A small-molecule ligand and the protein it binds are described below.
Small molecule (SMILES): O=[N+]([O-])c1ccc(OS(=O)(=O)O)cc1

Sequence of chain 2.A:
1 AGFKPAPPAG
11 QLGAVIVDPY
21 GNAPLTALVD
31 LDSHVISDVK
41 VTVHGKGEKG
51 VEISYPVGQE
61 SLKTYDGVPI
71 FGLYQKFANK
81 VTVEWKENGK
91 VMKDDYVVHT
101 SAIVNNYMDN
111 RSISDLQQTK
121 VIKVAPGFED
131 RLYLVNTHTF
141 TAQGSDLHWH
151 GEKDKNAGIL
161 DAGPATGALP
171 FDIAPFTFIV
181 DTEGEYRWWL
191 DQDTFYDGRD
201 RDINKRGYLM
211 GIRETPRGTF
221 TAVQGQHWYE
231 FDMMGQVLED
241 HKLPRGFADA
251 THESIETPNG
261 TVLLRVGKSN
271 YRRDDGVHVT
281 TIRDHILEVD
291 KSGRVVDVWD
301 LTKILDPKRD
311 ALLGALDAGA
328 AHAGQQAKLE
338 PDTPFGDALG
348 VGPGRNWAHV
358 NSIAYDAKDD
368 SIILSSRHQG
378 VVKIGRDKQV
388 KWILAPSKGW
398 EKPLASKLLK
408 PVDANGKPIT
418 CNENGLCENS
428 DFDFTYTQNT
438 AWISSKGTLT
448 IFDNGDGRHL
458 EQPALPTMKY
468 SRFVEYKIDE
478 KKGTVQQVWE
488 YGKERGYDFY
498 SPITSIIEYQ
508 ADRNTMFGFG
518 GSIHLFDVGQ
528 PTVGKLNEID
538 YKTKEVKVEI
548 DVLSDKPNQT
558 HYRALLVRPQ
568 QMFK

Sequence of chain 1.A:
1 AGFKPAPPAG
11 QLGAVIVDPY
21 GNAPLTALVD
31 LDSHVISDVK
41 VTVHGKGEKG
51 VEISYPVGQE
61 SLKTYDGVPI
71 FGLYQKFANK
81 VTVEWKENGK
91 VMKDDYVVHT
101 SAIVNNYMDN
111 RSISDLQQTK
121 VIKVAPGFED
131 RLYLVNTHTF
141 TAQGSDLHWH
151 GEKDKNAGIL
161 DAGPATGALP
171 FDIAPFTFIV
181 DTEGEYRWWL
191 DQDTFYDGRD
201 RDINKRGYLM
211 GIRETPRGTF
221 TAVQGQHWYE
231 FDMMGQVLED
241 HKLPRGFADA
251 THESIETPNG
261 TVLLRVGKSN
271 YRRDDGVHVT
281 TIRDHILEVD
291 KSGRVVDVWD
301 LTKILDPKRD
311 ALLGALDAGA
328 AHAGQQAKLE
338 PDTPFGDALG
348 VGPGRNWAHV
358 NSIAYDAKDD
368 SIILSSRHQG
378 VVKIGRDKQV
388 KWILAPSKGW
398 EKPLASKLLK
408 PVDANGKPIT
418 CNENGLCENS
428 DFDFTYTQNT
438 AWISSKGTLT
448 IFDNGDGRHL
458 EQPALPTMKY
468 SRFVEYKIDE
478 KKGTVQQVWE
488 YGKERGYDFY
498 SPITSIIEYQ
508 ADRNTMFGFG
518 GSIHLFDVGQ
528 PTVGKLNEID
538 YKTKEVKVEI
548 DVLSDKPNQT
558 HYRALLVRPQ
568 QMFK

Binding-site contacts:
Ligand atom O2 contacts residue ASN436 of chain 2.A at 3.2 Å (h-bond).
Ligand atom C4 contacts residue ILE500 of chain 2.A at 3.8 Å (hydrophobic).
Ligand atom C6 contacts residue PHE171 of chain 2.A at 4.0 Å (hydrophobic).
Ligand atom C5 contacts residue PHE171 of chain 2.A at 3.8 Å (hydrophobic).
Ligand atom C5 contacts residue THR501 of chain 2.A at 3.9 Å.
Ligand atom O6 contacts residue PHE3 of chain 1.A at 4.2 Å.
Ligand atom N contacts residue TYR208 of chain 2.A at 4.2 Å.
Ligand atom O2 contacts residue HIS356 of chain 2.A at 3.4 Å (h-bond).
Ligand atom N contacts residue PHE171 of chain 2.A at 4.2 Å.
Ligand atom O4 contacts residue ASN436 of chain 2.A at 3.6 Å.
Ligand atom O1 contacts residue HIS252 of chain 2.A at 3.1 Å (h-bond).
Ligand atom C1 contacts residue HIS356 of chain 2.A at 3.9 Å.
Ligand atom O3 contacts residue THR501 of chain 2.A at 3.3 Å.
Ligand atom O3 contacts residue HIS252 of chain 2.A at 3.4 Å (h-bond).
Ligand atom C2 contacts residue ILE500 of chain 2.A at 4.0 Å (hydrophobic).
Ligand atom O3 contacts residue TYR559 of chain 2.A at 3.5 Å.
Ligand atom O5 contacts residue PHE3 of chain 1.A at 4.0 Å.
Ligand atom C6 contacts residue HIS252 of chain 2.A at 3.7 Å.
Ligand atom S contacts residue ASN358 of chain 2.A at 4.1 Å.
Ligand atom S contacts residue HIS252 of chain 2.A at 3.5 Å (h-bond).
Ligand atom N contacts residue ILE500 of chain 2.A at 4.0 Å.
Ligand atom C5 contacts residue TYR208 of chain 2.A at 4.1 Å (hydrophobic).
Ligand atom S contacts residue ASN436 of chain 2.A at 3.8 Å.
Ligand atom O2 contacts residue ASN358 of chain 2.A at 2.8 Å (h-bond).
Ligand atom C6 contacts residue THR501 of chain 2.A at 3.7 Å.
Ligand atom O2 contacts residue HIS252 of chain 2.A at 3.5 Å (h-bond).
Ligand atom O1 contacts residue HIS356 of chain 2.A at 2.9 Å (h-bond).
Ligand atom O6 contacts residue TYR208 of chain 2.A at 3.0 Å (h-bond).
Ligand atom O4 contacts residue THR501 of chain 2.A at 2.9 Å (h-bond).
Ligand atom O3 contacts residue ASN436 of chain 2.A at 3.4 Å (h-bond).
Ligand atom C2 contacts residue HIS356 of chain 2.A at 4.2 Å.
Ligand atom N contacts residue THR557 of chain 2.A at 3.9 Å.
Ligand atom S contacts residue THR501 of chain 2.A at 3.7 Å.
Ligand atom O4 contacts residue ARG374 of chain 2.A at 3.7 Å.
Ligand atom C3 contacts residue ILE500 of chain 2.A at 3.8 Å (hydrophobic).
Ligand atom O6 contacts residue THR557 of chain 2.A at 3.0 Å.
Ligand atom S contacts residue HIS356 of chain 2.A at 3.7 Å.
Ligand atom O4 contacts residue ILE500 of chain 2.A at 3.3 Å.
Ligand atom C4 contacts residue PHE171 of chain 2.A at 4.1 Å (hydrophobic).
Ligand atom C1 contacts residue HIS252 of chain 2.A at 3.8 Å.